Binding-site contacts:
Ligand atom C29 contacts residue GLU5 of chain 1.C at 3.7 Å.
Ligand atom C30 contacts residue HIS54 of chain 1.C at 3.5 Å.
Ligand atom O11 contacts residue SER4 of chain 1.C at 3.6 Å.
Ligand atom N20 contacts residue SER3 of chain 1.C at 3.3 Å (h-bond).
Ligand atom N20 contacts residue TRP55 of chain 1.C at 3.5 Å (h-bond).
Ligand atom C30 contacts residue CYS122 of chain 1.C at 1.7 Å (hydrophobic).
Ligand atom N31 contacts residue HIS54 of chain 1.C at 3.4 Å (h-bond).
Ligand atom C22 contacts residue TRP55 of chain 1.C at 3.6 Å (hydrophobic).
Ligand atom O21 contacts residue GLY52 of chain 1.C at 3.2 Å.
Ligand atom O24 contacts residue SER1 of chain 1.C at 3.6 Å.
Ligand atom O21 contacts residue ASN44 of chain 1.C at 2.9 Å (h-bond).
Ligand atom N25 contacts residue CYS122 of chain 1.C at 3.1 Å (h-bond).
Ligand atom O24 contacts residue SER3 of chain 1.C at 2.8 Å (h-bond).
Ligand atom CL1 contacts residue GLY47 of chain 1.C at 3.0 Å.
Ligand atom CL2 contacts residue THR24 of chain 1.C at 3.5 Å.
Ligand atom O21 contacts residue VAL53 of chain 1.C at 3.5 Å (h-bond).
Ligand atom CL1 contacts residue GLY52 of chain 1.C at 3.7 Å.
Ligand atom O9 contacts residue GLN6 of chain 1.C at 3.2 Å (h-bond).
Ligand atom C26 contacts residue VAL53 of chain 1.C at 2.9 Å (hydrophobic).
Ligand atom C17 contacts residue GLU5 of chain 1.C at 3.4 Å.
Ligand atom C28 contacts residue GLY51 of chain 1.C at 3.1 Å.
Ligand atom CL1 contacts residue ASP26 of chain 1.C at 3.7 Å.
Ligand atom N31 contacts residue CYS122 of chain 1.C at 2.6 Å (h-bond).
Ligand atom C26 contacts residue CYS122 of chain 1.C at 2.8 Å (hydrophobic).
Ligand atom C16 contacts residue ARG48 of chain 1.C at 3.4 Å.
Ligand atom C4 contacts residue SER3 of chain 1.C at 3.5 Å.
Ligand atom C15 contacts residue ASP26 of chain 1.C at 3.4 Å.
Ligand atom C17 contacts residue ARG48 of chain 1.C at 3.4 Å.
Ligand atom CL1 contacts residue ARG48 of chain 1.C at 3.5 Å.
Ligand atom C12 contacts residue SER3 of chain 1.C at 3.5 Å.
Ligand atom C22 contacts residue VAL53 of chain 1.C at 3.2 Å (hydrophobic).
Ligand atom CL2 contacts residue ARG48 of chain 1.C at 3.3 Å.
Ligand atom CL1 contacts residue ASN44 of chain 1.C at 3.4 Å.
Ligand atom O9 contacts residue GLU5 of chain 1.C at 3.3 Å (salt-bridge).
Ligand atom C4 contacts residue GLY51 of chain 1.C at 3.7 Å.
Ligand atom C3 contacts residue GLY51 of chain 1.C at 3.5 Å.
Ligand atom O24 contacts residue GLY2 of chain 1.C at 2.8 Å.
Ligand atom CL2 contacts residue GLU5 of chain 1.C at 3.6 Å.
Ligand atom CL1 contacts residue ALA46 of chain 1.C at 3.6 Å.
Ligand atom C1 contacts residue SER4 of chain 1.C at 3.6 Å.

The small molecule below binds the protein below.
Small molecule (SMILES): [H]/N=C\CNC(=O)CNC(=O)c1ccc(OC)c(C(=O)C(C)(C)c2cc(Cl)cc(Cl)c2)c1

Sequence of chain 1.C:
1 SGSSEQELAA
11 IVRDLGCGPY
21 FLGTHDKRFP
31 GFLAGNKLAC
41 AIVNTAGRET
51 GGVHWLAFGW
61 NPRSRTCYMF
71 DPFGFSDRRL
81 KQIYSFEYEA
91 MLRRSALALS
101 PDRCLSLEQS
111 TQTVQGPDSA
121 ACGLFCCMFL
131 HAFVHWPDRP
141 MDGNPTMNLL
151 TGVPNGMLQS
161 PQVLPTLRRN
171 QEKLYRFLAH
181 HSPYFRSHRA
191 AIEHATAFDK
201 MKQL